Sequence of chain 1.C:
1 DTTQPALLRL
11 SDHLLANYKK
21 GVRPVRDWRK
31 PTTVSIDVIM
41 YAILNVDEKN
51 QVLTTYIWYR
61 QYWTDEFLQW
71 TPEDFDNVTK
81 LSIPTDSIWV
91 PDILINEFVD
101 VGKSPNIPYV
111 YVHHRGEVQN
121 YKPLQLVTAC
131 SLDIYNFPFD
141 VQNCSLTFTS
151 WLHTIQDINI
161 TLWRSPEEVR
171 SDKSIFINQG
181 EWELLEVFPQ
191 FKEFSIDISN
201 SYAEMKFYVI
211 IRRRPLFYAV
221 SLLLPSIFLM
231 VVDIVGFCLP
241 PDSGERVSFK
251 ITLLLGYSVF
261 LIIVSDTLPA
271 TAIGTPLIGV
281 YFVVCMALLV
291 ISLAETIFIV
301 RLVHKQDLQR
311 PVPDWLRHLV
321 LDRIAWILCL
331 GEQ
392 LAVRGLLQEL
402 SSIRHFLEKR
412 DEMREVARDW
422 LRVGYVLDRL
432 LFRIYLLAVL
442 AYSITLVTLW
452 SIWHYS

Binding-site contacts:
Ligand atom O5 contacts residue TYR208 of chain 1.C at 3.8 Å.
Ligand atom C4 contacts residue ASN143 of chain 1.C at 4.2 Å.
Ligand atom C4 contacts residue NAG1 of chain 1.X at 2.7 Å.
Ligand atom C6 contacts residue TYR208 of chain 1.C at 3.8 Å (hydrophobic).
Ligand atom C3 contacts residue NAG1 of chain 1.X at 3.4 Å.
Ligand atom C2 contacts residue ASN143 of chain 1.C at 2.4 Å.
Ligand atom O3 contacts residue NAG1 of chain 1.X at 3.3 Å (h-bond).
Ligand atom O6 contacts residue NAG1 of chain 1.X at 2.8 Å (h-bond).
Ligand atom N2 contacts residue ASN143 of chain 1.C at 2.9 Å (h-bond).
Ligand atom C3 contacts residue ASN143 of chain 1.C at 3.8 Å.
Ligand atom C6 contacts residue NAG1 of chain 1.X at 3.7 Å.
Ligand atom C5 contacts residue ASN143 of chain 1.C at 3.7 Å.
Ligand atom C5 contacts residue NAG1 of chain 1.X at 3.8 Å.
Ligand atom O7 contacts residue ASN143 of chain 1.C at 4.2 Å.
Ligand atom O4 contacts residue NAG1 of chain 1.X at 1.4 Å.
Ligand atom C1 contacts residue ASN143 of chain 1.C at 1.4 Å.
Ligand atom C7 contacts residue ASN143 of chain 1.C at 3.8 Å.
Ligand atom C8 contacts residue ILE210 of chain 1.C at 3.8 Å (hydrophobic).
Ligand atom C1 contacts residue TYR208 of chain 1.C at 3.8 Å (hydrophobic).
Ligand atom O5 contacts residue ASN143 of chain 1.C at 2.4 Å (h-bond).
Ligand atom C5 contacts residue TYR208 of chain 1.C at 3.6 Å (hydrophobic).
Ligand atom O6 contacts residue TYR208 of chain 1.C at 3.6 Å (h-bond).

This small molecule binds to this protein.
Small molecule (SMILES): CC(=O)N[C@@H]1[C@@H](O)[C@H](O)[C@@H](CO)O[C@H]1O